Sequence of chain 1.B:
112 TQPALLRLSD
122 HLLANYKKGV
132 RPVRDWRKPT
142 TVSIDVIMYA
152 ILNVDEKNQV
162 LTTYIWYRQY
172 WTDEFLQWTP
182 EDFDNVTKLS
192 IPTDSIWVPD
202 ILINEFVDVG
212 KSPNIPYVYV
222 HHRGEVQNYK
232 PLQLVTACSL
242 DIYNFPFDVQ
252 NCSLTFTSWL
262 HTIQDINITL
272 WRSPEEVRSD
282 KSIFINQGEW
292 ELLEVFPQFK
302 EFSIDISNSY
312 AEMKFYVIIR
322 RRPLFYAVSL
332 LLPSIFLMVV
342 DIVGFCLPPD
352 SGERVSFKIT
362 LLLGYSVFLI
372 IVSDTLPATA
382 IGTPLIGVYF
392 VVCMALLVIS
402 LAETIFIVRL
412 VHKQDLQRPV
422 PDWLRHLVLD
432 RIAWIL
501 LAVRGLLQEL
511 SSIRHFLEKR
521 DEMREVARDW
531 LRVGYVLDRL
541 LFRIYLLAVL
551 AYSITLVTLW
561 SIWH

Sequence of chain 1.C:
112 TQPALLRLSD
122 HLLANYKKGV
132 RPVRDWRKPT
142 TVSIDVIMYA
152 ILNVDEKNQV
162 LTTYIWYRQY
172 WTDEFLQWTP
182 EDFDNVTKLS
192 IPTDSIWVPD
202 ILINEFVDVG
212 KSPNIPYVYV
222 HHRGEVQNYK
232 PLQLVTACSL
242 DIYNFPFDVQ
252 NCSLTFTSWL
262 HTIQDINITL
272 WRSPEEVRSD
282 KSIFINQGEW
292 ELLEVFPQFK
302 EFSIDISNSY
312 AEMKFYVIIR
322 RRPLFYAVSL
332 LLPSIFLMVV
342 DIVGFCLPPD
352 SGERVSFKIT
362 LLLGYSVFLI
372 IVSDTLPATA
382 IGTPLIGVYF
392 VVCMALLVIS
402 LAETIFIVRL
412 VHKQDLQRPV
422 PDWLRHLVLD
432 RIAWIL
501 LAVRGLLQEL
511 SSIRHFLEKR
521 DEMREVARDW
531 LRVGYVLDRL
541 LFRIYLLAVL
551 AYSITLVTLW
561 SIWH

Binding-site contacts:
Ligand atom C19 contacts residue ARG169 of chain 1.B at 3.6 Å.
Ligand atom CL01 contacts residue SER283 of chain 1.B at 2.5 Å.
Ligand atom C26 contacts residue TRP260 of chain 1.C at 3.1 Å (hydrophobic).
Ligand atom C04 contacts residue ASP281 of chain 1.B at 3.3 Å.
Ligand atom C18 contacts residue ARG169 of chain 1.B at 3.9 Å.
Ligand atom N22 contacts residue TRP167 of chain 1.B at 3.9 Å.
Ligand atom C26 contacts residue TYR311 of chain 1.C at 3.5 Å (hydrophobic).
Ligand atom CL01 contacts residue ASP281 of chain 1.B at 3.8 Å.
Ligand atom C03 contacts residue ASP281 of chain 1.B at 3.1 Å.
Ligand atom C02 contacts residue ASP281 of chain 1.B at 3.8 Å.
Ligand atom C04 contacts residue ARG273 of chain 1.B at 3.5 Å.
Ligand atom C16 contacts residue ARG169 of chain 1.B at 3.8 Å.
Ligand atom C20 contacts residue ARG169 of chain 1.B at 3.3 Å.
Ligand atom C03 contacts residue SER283 of chain 1.B at 3.8 Å.
Ligand atom N22 contacts residue TYR230 of chain 1.B at 3.6 Å.
Ligand atom C28 contacts residue TRP260 of chain 1.C at 3.5 Å (hydrophobic).
Ligand atom C20 contacts residue ASP146 of chain 1.B at 3.4 Å.
Ligand atom C02 contacts residue SER283 of chain 1.B at 3.7 Å.
Ligand atom C29 contacts residue TRP260 of chain 1.C at 3.6 Å (hydrophobic).
Ligand atom N27 contacts residue TRP260 of chain 1.C at 2.8 Å (h-bond).
Ligand atom C21 contacts residue ARG169 of chain 1.B at 3.3 Å.
Ligand atom C25 contacts residue TYR230 of chain 1.B at 3.8 Å (hydrophobic).
Ligand atom C21 contacts residue ILE148 of chain 1.B at 3.5 Å (hydrophobic).
Ligand atom C23 contacts residue TYR230 of chain 1.B at 3.8 Å (hydrophobic).
Ligand atom C05 contacts residue ARG273 of chain 1.B at 3.8 Å.
Ligand atom C25 contacts residue TRP260 of chain 1.C at 3.4 Å (hydrophobic).
Ligand atom O10 contacts residue ARG169 of chain 1.B at 2.9 Å (salt-bridge).
Ligand atom CL01 contacts residue ILE148 of chain 1.B at 3.8 Å.
Ligand atom C07 contacts residue ILE305 of chain 1.C at 3.5 Å (hydrophobic).
Ligand atom C25 contacts residue TYR311 of chain 1.C at 3.9 Å (hydrophobic).
Ligand atom C02 contacts residue ILE148 of chain 1.B at 3.5 Å (hydrophobic).
Ligand atom C21 contacts residue ASP146 of chain 1.B at 3.9 Å.
Ligand atom C07 contacts residue ILE148 of chain 1.B at 3.6 Å (hydrophobic).
Ligand atom CL01 contacts residue ILE305 of chain 1.C at 3.9 Å.
Ligand atom C19 contacts residue TRP167 of chain 1.B at 3.1 Å (hydrophobic).
Ligand atom N27 contacts residue SER259 of chain 1.C at 3.6 Å (h-bond).
Ligand atom CL01 contacts residue ILE284 of chain 1.B at 3.4 Å.
Ligand atom C18 contacts residue TRP167 of chain 1.B at 3.4 Å (hydrophobic).
Ligand atom C20 contacts residue ILE148 of chain 1.B at 3.5 Å (hydrophobic).
Ligand atom C02 contacts residue ILE305 of chain 1.C at 3.6 Å (hydrophobic).

The small molecule below binds the protein below.
Small molecule (SMILES): O=S(=O)(c1cccc(Cl)c1)n1ccc2c(N3CCNCC3)nc3ccccc3c21